Sequence of chain 1.C:
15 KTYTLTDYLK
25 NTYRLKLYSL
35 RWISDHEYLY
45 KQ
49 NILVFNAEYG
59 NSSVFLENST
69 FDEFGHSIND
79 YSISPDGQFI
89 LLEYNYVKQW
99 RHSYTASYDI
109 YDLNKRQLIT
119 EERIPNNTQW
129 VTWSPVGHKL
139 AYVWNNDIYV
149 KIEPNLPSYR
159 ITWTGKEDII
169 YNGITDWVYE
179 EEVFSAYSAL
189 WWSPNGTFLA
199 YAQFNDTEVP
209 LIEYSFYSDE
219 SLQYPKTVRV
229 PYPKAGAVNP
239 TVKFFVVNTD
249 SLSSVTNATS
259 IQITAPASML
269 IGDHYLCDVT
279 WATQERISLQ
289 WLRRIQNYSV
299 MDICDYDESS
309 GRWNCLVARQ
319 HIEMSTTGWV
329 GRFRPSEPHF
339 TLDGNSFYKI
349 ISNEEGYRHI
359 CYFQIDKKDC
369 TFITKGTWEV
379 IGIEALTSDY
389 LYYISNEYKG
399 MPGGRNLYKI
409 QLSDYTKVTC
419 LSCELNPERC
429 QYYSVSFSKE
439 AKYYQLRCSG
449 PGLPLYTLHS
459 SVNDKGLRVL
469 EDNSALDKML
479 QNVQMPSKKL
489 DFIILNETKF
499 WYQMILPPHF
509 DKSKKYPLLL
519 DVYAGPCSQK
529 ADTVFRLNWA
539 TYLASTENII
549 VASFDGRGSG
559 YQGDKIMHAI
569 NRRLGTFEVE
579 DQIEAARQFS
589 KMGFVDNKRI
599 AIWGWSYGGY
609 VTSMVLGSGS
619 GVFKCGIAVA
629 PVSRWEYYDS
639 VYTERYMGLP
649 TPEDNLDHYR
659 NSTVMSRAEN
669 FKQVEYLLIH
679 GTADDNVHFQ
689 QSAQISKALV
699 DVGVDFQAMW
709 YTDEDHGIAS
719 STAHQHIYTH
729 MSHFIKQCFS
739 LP

The protein below binds the small molecule below.
Small molecule (SMILES): CC(=O)N[C@@H]1[C@@H](O)[C@H](O)[C@@H](CO)O[C@H]1O

Binding-site contacts:
Ligand atom O7 contacts residue SER60 of chain 1.C at 4.3 Å.
Ligand atom C1 contacts residue ASN59 of chain 1.C at 1.4 Å.
Ligand atom O7 contacts residue VAL52 of chain 1.C at 3.8 Å.
Ligand atom C3 contacts residue ASN59 of chain 1.C at 3.8 Å.
Ligand atom C7 contacts residue ASN59 of chain 1.C at 3.8 Å.
Ligand atom N2 contacts residue ASN59 of chain 1.C at 3.1 Å (h-bond).
Ligand atom C1 contacts residue ASN54 of chain 1.C at 4.4 Å.
Ligand atom O7 contacts residue SER61 of chain 1.C at 2.6 Å (h-bond).
Ligand atom C4 contacts residue ASN59 of chain 1.C at 4.2 Å.
Ligand atom C2 contacts residue ASN59 of chain 1.C at 2.4 Å.
Ligand atom O7 contacts residue ASN59 of chain 1.C at 3.0 Å (h-bond).
Ligand atom C5 contacts residue ASN59 of chain 1.C at 3.6 Å.
Ligand atom N2 contacts residue ASN54 of chain 1.C at 4.5 Å.
Ligand atom C8 contacts residue SER61 of chain 1.C at 3.4 Å.
Ligand atom O5 contacts residue ASN59 of chain 1.C at 2.4 Å (h-bond).
Ligand atom C7 contacts residue SER61 of chain 1.C at 3.2 Å.
Ligand atom N2 contacts residue SER61 of chain 1.C at 4.4 Å.
Ligand atom C8 contacts residue GLU41 of chain 1.C at 4.1 Å.
Ligand atom C8 contacts residue VAL52 of chain 1.C at 4.4 Å (hydrophobic).